Binding-site contacts:
Ligand atom C3 contacts residue GLN225 of chain 1.D at 3.9 Å.
Ligand atom C7 contacts residue ASN226 of chain 1.D at 4.0 Å.
Ligand atom O6 contacts residue SER229 of chain 1.D at 3.5 Å (h-bond).
Ligand atom O3 contacts residue GLN225 of chain 1.D at 3.4 Å (h-bond).
Ligand atom C4 contacts residue THR238 of chain 1.D at 3.5 Å.
Ligand atom C8 contacts residue PRO274 of chain 1.D at 3.9 Å (hydrophobic).
Ligand atom C2 contacts residue ASP349 of chain 1.D at 3.9 Å.
Ligand atom O7 contacts residue ASP349 of chain 1.D at 3.1 Å (salt-bridge).
Ligand atom C6 contacts residue VAL353 of chain 1.D at 4.0 Å (hydrophobic).
Ligand atom O4 contacts residue THR238 of chain 1.D at 2.6 Å (h-bond).
Ligand atom C7 contacts residue LEU264 of chain 1.D at 3.9 Å (hydrophobic).
Ligand atom C2 contacts residue ASN348 of chain 1.D at 2.5 Å.
Ligand atom C1 contacts residue GLN225 of chain 1.D at 3.8 Å.
Ligand atom C3 contacts residue THR238 of chain 1.D at 4.1 Å.
Ligand atom C2 contacts residue LEU264 of chain 1.D at 4.0 Å (hydrophobic).
Ligand atom O4 contacts residue ALA232 of chain 1.D at 3.9 Å.
Ligand atom C6 contacts residue ARG228 of chain 1.D at 3.5 Å.
Ligand atom C2 contacts residue GLN225 of chain 1.D at 3.9 Å.
Ligand atom C6 contacts residue ALA232 of chain 1.D at 3.9 Å (hydrophobic).
Ligand atom O7 contacts residue ASN226 of chain 1.D at 3.6 Å.
Ligand atom C8 contacts residue GLU265 of chain 1.D at 4.1 Å.
Ligand atom C6 contacts residue ARG356 of chain 1.D at 4.0 Å.
Ligand atom C5 contacts residue GLU265 of chain 1.D at 3.9 Å.
Ligand atom O5 contacts residue ARG356 of chain 1.D at 3.6 Å.
Ligand atom O6 contacts residue SER229 of chain 1.D at 3.7 Å.
Ligand atom C3 contacts residue LEU264 of chain 1.D at 3.9 Å (hydrophobic).
Ligand atom C6 contacts residue SER229 of chain 1.D at 4.0 Å.
Ligand atom C3 contacts residue ASN348 of chain 1.D at 3.8 Å.
Ligand atom C4 contacts residue GLN225 of chain 1.D at 3.8 Å.
Ligand atom O5 contacts residue ASP349 of chain 1.D at 3.9 Å.
Ligand atom C7 contacts residue ASN348 of chain 1.D at 3.4 Å.
Ligand atom C8 contacts residue LEU264 of chain 1.D at 3.7 Å (hydrophobic).
Ligand atom O7 contacts residue ASN348 of chain 1.D at 3.3 Å (h-bond).
Ligand atom C1 contacts residue ASP349 of chain 1.D at 3.8 Å.
Ligand atom O5 contacts residue ASN348 of chain 1.D at 2.3 Å (h-bond).
Ligand atom O3 contacts residue THR238 of chain 1.D at 3.4 Å (h-bond).
Ligand atom N2 contacts residue ASN348 of chain 1.D at 3.0 Å (h-bond).
Ligand atom N2 contacts residue LEU264 of chain 1.D at 3.1 Å (h-bond).
Ligand atom C1 contacts residue ASN348 of chain 1.D at 1.4 Å.
Ligand atom C5 contacts residue ASN348 of chain 1.D at 3.6 Å.

The protein below binds the small molecule below.
Small molecule (SMILES): CC(=O)N[C@H]1[C@H](O[C@H]2[C@H](O)[C@@H](NC(C)=O)CO[C@@H]2CO)O[C@H](CO)[C@@H](O[C@@H]2O[C@H](CO)[C@@H](O)[C@H](O[C@H]3O[C@H](CO)[C@@H](O)[C@H](O)[C@@H]3O[C@H]3O[C@H](CO)[C@@H](O)[C@H](O)[C@@H]3O)[C@@H]2O)[C@@H]1O

Sequence of chain 1.D:
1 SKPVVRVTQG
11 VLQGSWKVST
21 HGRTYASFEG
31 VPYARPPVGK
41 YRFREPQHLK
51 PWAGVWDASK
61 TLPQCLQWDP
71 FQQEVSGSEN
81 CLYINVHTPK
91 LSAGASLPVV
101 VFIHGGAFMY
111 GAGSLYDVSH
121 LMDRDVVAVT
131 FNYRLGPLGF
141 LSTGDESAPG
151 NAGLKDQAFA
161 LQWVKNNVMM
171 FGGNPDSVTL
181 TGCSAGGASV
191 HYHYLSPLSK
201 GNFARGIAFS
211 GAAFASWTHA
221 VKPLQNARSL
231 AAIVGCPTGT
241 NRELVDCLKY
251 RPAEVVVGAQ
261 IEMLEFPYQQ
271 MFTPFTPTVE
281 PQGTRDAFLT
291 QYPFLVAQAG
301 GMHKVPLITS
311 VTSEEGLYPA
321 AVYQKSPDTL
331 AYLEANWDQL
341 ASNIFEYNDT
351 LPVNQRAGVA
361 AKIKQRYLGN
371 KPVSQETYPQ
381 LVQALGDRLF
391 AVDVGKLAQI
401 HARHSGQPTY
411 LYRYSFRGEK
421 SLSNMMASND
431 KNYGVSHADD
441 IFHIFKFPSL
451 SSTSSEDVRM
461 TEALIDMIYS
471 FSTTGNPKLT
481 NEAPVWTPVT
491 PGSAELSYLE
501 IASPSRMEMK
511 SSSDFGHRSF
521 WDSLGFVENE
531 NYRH